This small molecule binds to this protein.
Small molecule (SMILES): CC(=O)N[C@H]1[C@@H](O[P](=O)(O)O[P](=O)(O)OC[C@H]2O[C@@H](n3ccc(=O)[nH]c3=O)[C@H](O)[C@@H]2O)O[C@H](CO)[C@H](O)[C@@H]1O

Binding-site contacts:
Ligand atom C6 contacts residue PHE110 of chain 1.D at 3.4 Å (hydrophobic).
Ligand atom C3' contacts residue ASP136 of chain 1.D at 3.1 Å.
Ligand atom C6' contacts residue TRP198 of chain 1.D at 3.4 Å (hydrophobic).
Ligand atom C6' contacts residue GLY199 of chain 1.D at 3.4 Å.
Ligand atom O5' contacts residue TRP198 of chain 1.D at 3.3 Å (h-bond).
Ligand atom C5 contacts residue ASP234 of chain 1.D at 3.3 Å.
Ligand atom O2A contacts residue ARG75 of chain 1.D at 3.0 Å (salt-bridge).
Ligand atom O7' contacts residue TYR173 of chain 1.D at 2.5 Å (h-bond).
Ligand atom C8' contacts residue MET161 of chain 1.D at 2.9 Å (hydrophobic).
Ligand atom C8' contacts residue LEU139 of chain 1.D at 3.2 Å (hydrophobic).
Ligand atom O1A contacts residue MN1 of chain 1.K at 2.1 Å.
Ligand atom O3A contacts residue TRP198 of chain 1.D at 3.3 Å (h-bond).
Ligand atom C8' contacts residue GLY176 of chain 1.D at 3.4 Å.
Ligand atom O1A contacts residue HIS231 of chain 1.D at 3.1 Å (h-bond).
Ligand atom C4' contacts residue GLU201 of chain 1.D at 3.2 Å.
Ligand atom O6' contacts residue GLY199 of chain 1.D at 2.8 Å (h-bond).
Ligand atom PA contacts residue MN1 of chain 1.K at 3.3 Å.
Ligand atom N3 contacts residue ARG73 of chain 1.D at 2.8 Å (salt-bridge).
Ligand atom O2' contacts residue PRO71 of chain 1.D at 2.8 Å (h-bond).
Ligand atom O3' contacts residue GLY176 of chain 1.D at 2.9 Å (h-bond).
Ligand atom O3B contacts residue ASP136 of chain 1.D at 3.2 Å.
Ligand atom O2B contacts residue MN1 of chain 1.K at 2.2 Å.
Ligand atom O7' contacts residue MET161 of chain 1.D at 3.3 Å.
Ligand atom C8' contacts residue MET228 of chain 1.D at 3.2 Å (hydrophobic).
Ligand atom N2' contacts residue ASP136 of chain 1.D at 2.7 Å (salt-bridge).
Ligand atom O2 contacts residue PHE72 of chain 1.D at 3.2 Å.
Ligand atom O2 contacts residue ARG73 of chain 1.D at 3.0 Å (salt-bridge).
Ligand atom O1A contacts residue ARG75 of chain 1.D at 3.2 Å (salt-bridge).
Ligand atom O2A contacts residue HIS231 of chain 1.D at 3.2 Å.
Ligand atom O6' contacts residue GLU201 of chain 1.D at 2.6 Å (salt-bridge).
Ligand atom O2 contacts residue ARG75 of chain 1.D at 3.2 Å.
Ligand atom O4' contacts residue GLU201 of chain 1.D at 2.8 Å (salt-bridge).
Ligand atom O2' contacts residue VAL137 of chain 1.D at 2.9 Å (h-bond).
Ligand atom O1B contacts residue TRP198 of chain 1.D at 2.6 Å (h-bond).
Ligand atom O3' contacts residue ARG112 of chain 1.D at 3.0 Å.
Ligand atom O3' contacts residue ASP136 of chain 1.D at 3.0 Å (salt-bridge).
Ligand atom N1 contacts residue PHE110 of chain 1.D at 3.3 Å.
Ligand atom O4 contacts residue ASP234 of chain 1.D at 3.0 Å.
Ligand atom O1A contacts residue ASP138 of chain 1.D at 3.3 Å (salt-bridge).
Ligand atom C4 contacts residue ASP234 of chain 1.D at 3.3 Å.

Sequence of chain 1.D:
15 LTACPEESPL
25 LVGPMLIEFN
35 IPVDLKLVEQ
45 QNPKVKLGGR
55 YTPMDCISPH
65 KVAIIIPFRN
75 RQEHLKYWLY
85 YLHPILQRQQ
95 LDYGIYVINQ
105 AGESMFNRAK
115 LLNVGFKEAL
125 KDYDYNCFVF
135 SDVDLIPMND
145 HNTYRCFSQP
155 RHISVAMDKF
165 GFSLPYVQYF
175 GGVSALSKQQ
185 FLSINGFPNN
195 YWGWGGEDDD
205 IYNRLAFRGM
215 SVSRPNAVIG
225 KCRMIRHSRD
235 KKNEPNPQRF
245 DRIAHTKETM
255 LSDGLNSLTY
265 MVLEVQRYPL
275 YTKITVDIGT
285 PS